A protein and the small-molecule ligand that binds it are described below.
Small molecule (SMILES): CC(=O)N[C@@H]1[C@@H](O)[C@H](O)[C@@H](CO)O[C@H]1O

Binding-site contacts:
Ligand atom C2 contacts residue ASN95 of chain 1.A at 2.2 Å.
Ligand atom C7 contacts residue ASN95 of chain 1.A at 3.6 Å.
Ligand atom C3 contacts residue ASN95 of chain 1.A at 3.6 Å.
Ligand atom O3 contacts residue ASN95 of chain 1.A at 4.4 Å.
Ligand atom C1 contacts residue ASN83 of chain 1.A at 4.3 Å.
Ligand atom C1 contacts residue ASN95 of chain 1.A at 1.4 Å.
Ligand atom N2 contacts residue ASN95 of chain 1.A at 2.8 Å (h-bond).
Ligand atom O5 contacts residue ASN95 of chain 1.A at 2.4 Å (h-bond).
Ligand atom C4 contacts residue ASN95 of chain 1.A at 4.0 Å.
Ligand atom O5 contacts residue ASN83 of chain 1.A at 3.9 Å.
Ligand atom O6 contacts residue ASN83 of chain 1.A at 4.2 Å.
Ligand atom O7 contacts residue ASN95 of chain 1.A at 3.6 Å.
Ligand atom C5 contacts residue ASN95 of chain 1.A at 3.6 Å.

Sequence of chain 1.A:
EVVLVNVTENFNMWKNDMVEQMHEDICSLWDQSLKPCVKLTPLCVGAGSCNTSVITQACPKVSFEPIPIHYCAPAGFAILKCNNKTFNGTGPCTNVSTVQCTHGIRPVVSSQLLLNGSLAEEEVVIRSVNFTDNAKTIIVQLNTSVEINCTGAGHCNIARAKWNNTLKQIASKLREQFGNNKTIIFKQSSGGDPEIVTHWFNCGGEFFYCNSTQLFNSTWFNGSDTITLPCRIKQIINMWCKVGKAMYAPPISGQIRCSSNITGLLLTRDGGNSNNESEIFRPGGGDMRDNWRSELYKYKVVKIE